Sequence of chain 1.A:
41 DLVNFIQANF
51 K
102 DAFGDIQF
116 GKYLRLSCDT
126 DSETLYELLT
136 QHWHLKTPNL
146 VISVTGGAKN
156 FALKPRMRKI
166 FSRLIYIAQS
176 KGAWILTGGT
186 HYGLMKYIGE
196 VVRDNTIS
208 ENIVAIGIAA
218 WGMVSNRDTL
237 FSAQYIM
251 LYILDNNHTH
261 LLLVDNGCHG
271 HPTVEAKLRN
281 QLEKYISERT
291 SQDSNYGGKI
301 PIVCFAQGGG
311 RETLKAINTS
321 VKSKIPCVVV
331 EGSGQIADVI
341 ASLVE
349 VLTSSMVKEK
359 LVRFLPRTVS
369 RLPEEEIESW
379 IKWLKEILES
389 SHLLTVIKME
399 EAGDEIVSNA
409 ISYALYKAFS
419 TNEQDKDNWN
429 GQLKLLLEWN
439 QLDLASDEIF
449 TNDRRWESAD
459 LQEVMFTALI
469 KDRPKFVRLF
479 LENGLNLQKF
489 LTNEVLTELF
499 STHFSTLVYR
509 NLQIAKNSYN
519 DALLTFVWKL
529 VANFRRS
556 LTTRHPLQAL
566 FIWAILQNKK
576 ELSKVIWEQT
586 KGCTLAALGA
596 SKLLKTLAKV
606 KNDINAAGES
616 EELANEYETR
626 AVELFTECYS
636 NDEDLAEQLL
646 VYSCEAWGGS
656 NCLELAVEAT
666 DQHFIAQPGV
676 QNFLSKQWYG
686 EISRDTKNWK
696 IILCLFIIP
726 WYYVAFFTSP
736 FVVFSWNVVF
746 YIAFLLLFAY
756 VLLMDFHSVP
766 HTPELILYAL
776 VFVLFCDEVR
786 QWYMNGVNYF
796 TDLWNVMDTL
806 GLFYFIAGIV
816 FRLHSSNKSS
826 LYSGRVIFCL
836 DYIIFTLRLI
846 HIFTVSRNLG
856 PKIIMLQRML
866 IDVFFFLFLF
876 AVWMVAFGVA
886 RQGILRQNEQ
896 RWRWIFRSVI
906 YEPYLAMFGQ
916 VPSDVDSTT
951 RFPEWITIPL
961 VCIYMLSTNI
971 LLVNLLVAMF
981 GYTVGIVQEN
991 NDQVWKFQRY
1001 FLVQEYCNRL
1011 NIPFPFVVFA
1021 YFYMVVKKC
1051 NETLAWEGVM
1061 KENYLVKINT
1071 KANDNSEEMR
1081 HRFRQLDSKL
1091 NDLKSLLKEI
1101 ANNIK

This small molecule binds to this protein.
Small molecule (SMILES): CCCCCCCC(=O)OC[C@H](COP(=O)(O)O[C@@H]1[C@H](O)[C@H](O)[C@@H](OP(=O)(O)O)[C@H](OP(=O)(O)O)[C@H]1O)OC(=O)CCCCCCC

Binding-site contacts:
Ligand atom C7B contacts residue ILE747 of chain 1.D at 4.2 Å (hydrophobic).
Ligand atom O51 contacts residue ARG689 of chain 1.D at 4.2 Å.
Ligand atom O42 contacts residue ARG852 of chain 1.D at 3.5 Å (salt-bridge).
Ligand atom C1 contacts residue ARG852 of chain 1.D at 4.2 Å.
Ligand atom O11 contacts residue SER851 of chain 1.D at 2.8 Å (h-bond).
Ligand atom O41 contacts residue LYS606 of chain 1.A at 2.2 Å (salt-bridge).
Ligand atom O1 contacts residue ASN693 of chain 1.D at 3.9 Å.
Ligand atom O11 contacts residue ASN853 of chain 1.D at 3.9 Å.
Ligand atom O52 contacts residue ARG689 of chain 1.D at 2.3 Å (salt-bridge).
Ligand atom O1B contacts residue LEU854 of chain 1.D at 4.1 Å.
Ligand atom O4 contacts residue ARG852 of chain 1.D at 3.8 Å.
Ligand atom C4 contacts residue LYS606 of chain 1.A at 4.1 Å.
Ligand atom O5 contacts residue LYS606 of chain 1.A at 3.7 Å.
Ligand atom P5 contacts residue ARG689 of chain 1.D at 3.4 Å.
Ligand atom O51 contacts residue SER680 of chain 1.D at 3.2 Å (h-bond).
Ligand atom P5 contacts residue LYS606 of chain 1.A at 3.8 Å.
Ligand atom C3 contacts residue ARG852 of chain 1.D at 3.6 Å.
Ligand atom O51 contacts residue ARG999 of chain 1.D at 2.7 Å (salt-bridge).
Ligand atom O11 contacts residue ARG852 of chain 1.D at 3.0 Å (salt-bridge).
Ligand atom C3A contacts residue PHE739 of chain 1.D at 4.2 Å (hydrophobic).
Ligand atom C1C contacts residue SER851 of chain 1.D at 3.8 Å.
Ligand atom P5 contacts residue SER680 of chain 1.D at 3.8 Å.
Ligand atom C2 contacts residue ARG852 of chain 1.D at 3.7 Å.
Ligand atom O3 contacts residue ARG852 of chain 1.D at 3.3 Å.
Ligand atom O6 contacts residue TYR684 of chain 1.D at 4.1 Å.
Ligand atom O53 contacts residue ARG689 of chain 1.D at 3.4 Å (salt-bridge).
Ligand atom C3A contacts residue PHE736 of chain 1.D at 3.6 Å (hydrophobic).
Ligand atom O4 contacts residue LYS606 of chain 1.A at 3.6 Å (salt-bridge).
Ligand atom C6B contacts residue PHE848 of chain 1.D at 3.9 Å (hydrophobic).
Ligand atom P4 contacts residue LYS606 of chain 1.A at 3.4 Å.
Ligand atom O52 contacts residue SER680 of chain 1.D at 3.2 Å (h-bond).
Ligand atom C2A contacts residue PHE736 of chain 1.D at 3.7 Å (hydrophobic).
Ligand atom O13 contacts residue ASN693 of chain 1.D at 4.0 Å.
Ligand atom O1A contacts residue ILE697 of chain 1.D at 3.9 Å.
Ligand atom O53 contacts residue LYS606 of chain 1.A at 3.3 Å (salt-bridge).
Ligand atom C8A contacts residue PHE701 of chain 1.D at 3.8 Å (hydrophobic).
Ligand atom P4 contacts residue ARG852 of chain 1.D at 4.1 Å.
Ligand atom O1B contacts residue SER851 of chain 1.D at 3.6 Å.
Ligand atom C5A contacts residue SER740 of chain 1.D at 3.9 Å.
Ligand atom O52 contacts residue LYS606 of chain 1.A at 3.9 Å.

Sequence of chain 1.D:
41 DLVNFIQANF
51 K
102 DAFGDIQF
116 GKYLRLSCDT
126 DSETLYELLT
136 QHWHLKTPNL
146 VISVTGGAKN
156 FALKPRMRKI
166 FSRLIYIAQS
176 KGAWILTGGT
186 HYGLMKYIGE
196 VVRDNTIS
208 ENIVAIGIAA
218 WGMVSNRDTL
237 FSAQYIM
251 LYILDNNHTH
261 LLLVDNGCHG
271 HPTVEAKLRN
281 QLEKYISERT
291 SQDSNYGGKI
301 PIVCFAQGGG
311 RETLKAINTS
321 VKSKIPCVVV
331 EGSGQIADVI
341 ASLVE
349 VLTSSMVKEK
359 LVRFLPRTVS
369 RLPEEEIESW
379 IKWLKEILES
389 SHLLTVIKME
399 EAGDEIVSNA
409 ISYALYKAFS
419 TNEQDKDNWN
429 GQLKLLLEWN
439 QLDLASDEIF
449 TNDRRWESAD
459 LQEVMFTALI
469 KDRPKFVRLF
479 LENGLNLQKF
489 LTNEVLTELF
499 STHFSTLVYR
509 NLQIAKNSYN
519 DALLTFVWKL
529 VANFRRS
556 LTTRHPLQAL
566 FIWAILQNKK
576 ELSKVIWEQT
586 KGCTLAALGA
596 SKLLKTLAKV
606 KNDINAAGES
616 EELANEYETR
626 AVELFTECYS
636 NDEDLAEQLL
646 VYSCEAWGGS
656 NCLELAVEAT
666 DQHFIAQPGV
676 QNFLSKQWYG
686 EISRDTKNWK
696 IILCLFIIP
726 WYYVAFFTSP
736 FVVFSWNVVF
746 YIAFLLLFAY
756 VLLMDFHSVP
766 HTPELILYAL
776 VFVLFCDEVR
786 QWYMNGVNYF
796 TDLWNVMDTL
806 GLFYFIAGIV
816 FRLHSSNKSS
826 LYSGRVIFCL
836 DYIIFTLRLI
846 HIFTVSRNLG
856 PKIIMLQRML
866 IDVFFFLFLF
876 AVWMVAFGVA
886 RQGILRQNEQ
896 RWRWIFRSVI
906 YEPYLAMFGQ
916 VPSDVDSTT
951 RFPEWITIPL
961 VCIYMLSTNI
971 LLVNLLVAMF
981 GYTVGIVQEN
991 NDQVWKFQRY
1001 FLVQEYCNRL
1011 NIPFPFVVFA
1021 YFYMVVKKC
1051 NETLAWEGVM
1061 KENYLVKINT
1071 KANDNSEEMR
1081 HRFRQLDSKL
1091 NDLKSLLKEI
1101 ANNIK